Binding-site contacts:
Ligand atom N01 contacts residue ASP87 of chain 1.B at 3.1 Å (salt-bridge).
Ligand atom C14 contacts residue HIS148 of chain 1.B at 3.9 Å.
Ligand atom O16 contacts residue ASN179 of chain 1.B at 3.5 Å (h-bond).
Ligand atom C02 contacts residue ZN1 of chain 1.J at 2.8 Å.
Ligand atom O15 contacts residue ARG174 of chain 1.B at 3.0 Å (salt-bridge).
Ligand atom C10 contacts residue TYR36 of chain 1.B at 3.8 Å (hydrophobic).
Ligand atom C05 contacts residue TRP56 of chain 1.B at 3.5 Å (hydrophobic).
Ligand atom C11 contacts residue TYR36 of chain 1.B at 3.7 Å (hydrophobic).
Ligand atom C14 contacts residue HIS209 of chain 1.B at 3.4 Å.
Ligand atom O16 contacts residue CYS167 of chain 1.B at 3.6 Å (h-bond).
Ligand atom O15 contacts residue HIS148 of chain 1.B at 4.1 Å.
Ligand atom C05 contacts residue ASP87 of chain 1.B at 3.6 Å.
Ligand atom O16 contacts residue ZN1 of chain 1.J at 2.3 Å.
Ligand atom C04 contacts residue TRP56 of chain 1.B at 3.7 Å (hydrophobic).
Ligand atom C07 contacts residue ARG174 of chain 1.B at 3.7 Å.
Ligand atom C05 contacts residue ZN1 of chain 1.J at 3.3 Å.
Ligand atom N03 contacts residue ZN1 of chain 1.J at 4.0 Å.
Ligand atom C14 contacts residue ARG174 of chain 1.B at 4.0 Å.
Ligand atom C10 contacts residue ARG174 of chain 1.B at 3.7 Å.
Ligand atom C07 contacts residue TYR36 of chain 1.B at 3.6 Å (hydrophobic).
Ligand atom C05 contacts residue HIS209 of chain 1.B at 3.6 Å.
Ligand atom O13 contacts residue ARG174 of chain 1.B at 3.8 Å.
Ligand atom C11 contacts residue ARG174 of chain 1.B at 3.5 Å.
Ligand atom C14 contacts residue ZN1 of chain 1.J at 2.9 Å.
Ligand atom N01 contacts residue HIS209 of chain 1.B at 3.1 Å (h-bond).
Ligand atom C02 contacts residue ASN179 of chain 1.B at 3.3 Å.
Ligand atom N03 contacts residue ASN179 of chain 1.B at 3.9 Å.
Ligand atom C12 contacts residue TYR36 of chain 1.B at 3.7 Å (hydrophobic).
Ligand atom C08 contacts residue TYR36 of chain 1.B at 3.7 Å (hydrophobic).
Ligand atom N01 contacts residue ASN179 of chain 1.B at 3.9 Å.
Ligand atom C09 contacts residue TYR36 of chain 1.B at 3.7 Å (hydrophobic).
Ligand atom O16 contacts residue HIS209 of chain 1.B at 3.0 Å (h-bond).
Ligand atom N01 contacts residue ZN1 of chain 1.J at 2.2 Å.
Ligand atom C08 contacts residue HIS209 of chain 1.B at 3.8 Å.
Ligand atom C12 contacts residue ARG174 of chain 1.B at 3.5 Å.
Ligand atom C02 contacts residue HIS209 of chain 1.B at 3.3 Å.
Ligand atom C09 contacts residue HIS209 of chain 1.B at 3.7 Å.
Ligand atom C14 contacts residue ASN179 of chain 1.B at 3.0 Å.
Ligand atom O15 contacts residue ASN179 of chain 1.B at 3.0 Å (h-bond).
Ligand atom O16 contacts residue HIS148 of chain 1.B at 3.2 Å.

Sequence of chain 1.B:
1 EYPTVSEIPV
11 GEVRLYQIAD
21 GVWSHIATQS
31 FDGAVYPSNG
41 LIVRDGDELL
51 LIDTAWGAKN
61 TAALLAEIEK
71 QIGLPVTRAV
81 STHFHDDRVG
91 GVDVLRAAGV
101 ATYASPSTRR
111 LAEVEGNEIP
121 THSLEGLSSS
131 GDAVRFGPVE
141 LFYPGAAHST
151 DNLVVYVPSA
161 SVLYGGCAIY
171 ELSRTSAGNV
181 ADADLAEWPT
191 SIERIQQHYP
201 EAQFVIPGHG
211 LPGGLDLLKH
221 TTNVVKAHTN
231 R

A small-molecule ligand and the protein it binds are described below.
Small molecule (SMILES): O=C(O)c1nccn1Cc1ccc(O)cc1